Binding-site contacts:
Ligand atom CB contacts residue TYR5 of chain 1.E at 0.8 Å (hydrophobic).
Ligand atom C contacts residue GLY3 of chain 1.E at 1.6 Å.
Ligand atom C contacts residue PRO2 of chain 1.E at 1.9 Å (hydrophobic).
Ligand atom N contacts residue TYR5 of chain 1.E at 0.9 Å (h-bond).
Ligand atom CA contacts residue GLY3 of chain 1.E at 1.3 Å.
Ligand atom O contacts residue TYR5 of chain 1.E at 1.5 Å (h-bond).
Ligand atom NE1 contacts residue TYR5 of chain 1.E at 0.4 Å.
Ligand atom N contacts residue VAL4 of chain 1.E at 1.9 Å (h-bond).
Ligand atom C contacts residue VAL4 of chain 1.E at 1.1 Å (hydrophobic).
Ligand atom CA contacts residue TYR5 of chain 1.E at 0.9 Å (hydrophobic).
Ligand atom CA contacts residue VAL4 of chain 1.E at 0.9 Å (hydrophobic).
Ligand atom CH2 contacts residue TYR5 of chain 1.E at 2.0 Å (hydrophobic).
Ligand atom CB contacts residue PRO2 of chain 1.E at 1.2 Å (hydrophobic).
Ligand atom N contacts residue PRO2 of chain 1.E at 1.1 Å (h-bond).
Ligand atom CA contacts residue TYR5 of chain 1.E at 2.0 Å (hydrophobic).
Ligand atom CE3 contacts residue TYR5 of chain 1.E at 1.6 Å (hydrophobic).
Ligand atom CG contacts residue TYR5 of chain 1.E at 0.4 Å (hydrophobic).
Ligand atom C contacts residue TYR5 of chain 1.E at 0.7 Å (hydrophobic).
Ligand atom O contacts residue VAL4 of chain 1.E at 1.4 Å.
Ligand atom CE2 contacts residue TYR5 of chain 1.E at 0.6 Å (hydrophobic).
Ligand atom N contacts residue GLY3 of chain 1.E at 1.0 Å.
Ligand atom CA contacts residue PRO2 of chain 1.E at 0.9 Å (hydrophobic).
Ligand atom CD2 contacts residue TYR5 of chain 1.E at 0.6 Å (hydrophobic).
Ligand atom CZ2 contacts residue TYR5 of chain 1.E at 1.0 Å (hydrophobic).
Ligand atom CZ3 contacts residue TYR5 of chain 1.E at 2.0 Å (hydrophobic).
Ligand atom C contacts residue VAL4 of chain 1.E at 0.6 Å (hydrophobic).
Ligand atom CA contacts residue GLY3 of chain 1.E at 1.4 Å.
Ligand atom CB contacts residue VAL4 of chain 1.E at 0.9 Å (hydrophobic).
Ligand atom C contacts residue GLY3 of chain 1.E at 1.4 Å.
Ligand atom CD contacts residue VAL4 of chain 1.E at 1.6 Å (hydrophobic).
Ligand atom C contacts residue TYR5 of chain 1.E at 1.6 Å (hydrophobic).
Ligand atom N contacts residue VAL4 of chain 1.E at 0.9 Å.
Ligand atom O contacts residue VAL4 of chain 1.E at 1.1 Å (h-bond).
Ligand atom C contacts residue SER47 of chain 1.C at 1.4 Å.
Ligand atom OG contacts residue PRO2 of chain 1.E at 1.7 Å.
Ligand atom O contacts residue GLY3 of chain 1.E at 1.5 Å (h-bond).
Ligand atom CB contacts residue VAL4 of chain 1.E at 2.1 Å (hydrophobic).
Ligand atom CD1 contacts residue TYR5 of chain 1.E at 0.4 Å (hydrophobic).
Ligand atom O contacts residue TYR5 of chain 1.E at 1.2 Å (h-bond).
Ligand atom CA contacts residue VAL4 of chain 1.E at 1.3 Å (hydrophobic).

Sequence of chain 1.E:
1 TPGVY

Sequence of chain 1.B:
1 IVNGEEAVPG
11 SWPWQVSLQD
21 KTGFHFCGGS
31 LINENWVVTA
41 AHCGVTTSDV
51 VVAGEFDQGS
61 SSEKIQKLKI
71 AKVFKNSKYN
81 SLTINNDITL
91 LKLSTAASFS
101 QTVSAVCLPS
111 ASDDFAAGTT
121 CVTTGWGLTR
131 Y

This protein binds this small molecule.
Small molecule (SMILES): N[C@@H](CO)C(=O)N[C@@H](CC1=CN=C2CC=CC=C12)C(=O)N1CCC[C@H]1C(=O)N[C@H](C=O)CC1=CN=C2C=CC=CC12

Sequence of chain 1.C:
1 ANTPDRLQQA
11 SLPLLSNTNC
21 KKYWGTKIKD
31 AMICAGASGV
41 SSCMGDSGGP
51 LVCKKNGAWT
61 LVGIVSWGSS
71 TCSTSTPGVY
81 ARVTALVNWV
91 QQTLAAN